Sequence of chain 1.C:
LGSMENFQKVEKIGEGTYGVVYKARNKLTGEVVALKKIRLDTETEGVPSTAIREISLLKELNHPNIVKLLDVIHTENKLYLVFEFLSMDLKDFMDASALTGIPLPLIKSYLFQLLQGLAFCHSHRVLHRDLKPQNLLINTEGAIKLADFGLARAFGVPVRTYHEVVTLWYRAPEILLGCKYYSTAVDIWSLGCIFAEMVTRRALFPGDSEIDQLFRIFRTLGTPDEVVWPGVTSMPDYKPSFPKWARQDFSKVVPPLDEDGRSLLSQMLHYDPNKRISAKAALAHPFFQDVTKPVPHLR

Binding-site contacts:
Ligand atom C18 contacts residue LEU137 of chain 1.C at 3.7 Å (hydrophobic).
Ligand atom C8 contacts residue GLU84 of chain 1.C at 3.7 Å.
Ligand atom C20 contacts residue MET88 of chain 1.C at 3.7 Å (hydrophobic).
Ligand atom C6 contacts residue LEU137 of chain 1.C at 3.6 Å (hydrophobic).
Ligand atom N1 contacts residue ILE13 of chain 1.C at 3.7 Å.
Ligand atom C14 contacts residue ASP148 of chain 1.C at 3.5 Å.
Ligand atom C14 contacts residue ASN135 of chain 1.C at 3.4 Å.
Ligand atom N9 contacts residue ALA34 of chain 1.C at 3.4 Å.
Ligand atom C4 contacts residue LEU137 of chain 1.C at 3.3 Å (hydrophobic).
Ligand atom C8 contacts residue PHE83 of chain 1.C at 3.5 Å (hydrophobic).
Ligand atom O24 contacts residue ASP92 of chain 1.C at 3.0 Å (salt-bridge).
Ligand atom C22 contacts residue ILE13 of chain 1.C at 3.8 Å (hydrophobic).
Ligand atom N1 contacts residue LEU137 of chain 1.C at 3.8 Å.
Ligand atom C15 contacts residue ASN135 of chain 1.C at 3.2 Å.
Ligand atom C21 contacts residue SER87 of chain 1.C at 3.2 Å.
Ligand atom N3 contacts residue LEU137 of chain 1.C at 3.5 Å.
Ligand atom C17 contacts residue ILE13 of chain 1.C at 3.6 Å (hydrophobic).
Ligand atom N9 contacts residue GLU84 of chain 1.C at 2.8 Å (salt-bridge).
Ligand atom C15 contacts residue GLN134 of chain 1.C at 3.3 Å.
Ligand atom C8 contacts residue VAL67 of chain 1.C at 3.3 Å (hydrophobic).
Ligand atom C4 contacts residue ALA34 of chain 1.C at 3.5 Å (hydrophobic).
Ligand atom C10 contacts residue ILE13 of chain 1.C at 3.8 Å (hydrophobic).
Ligand atom C18 contacts residue ILE13 of chain 1.C at 3.7 Å (hydrophobic).
Ligand atom N3 contacts residue LEU86 of chain 1.C at 3.4 Å (h-bond).
Ligand atom C22 contacts residue LEU86 of chain 1.C at 3.5 Å (hydrophobic).
Ligand atom N2 contacts residue LEU86 of chain 1.C at 2.8 Å (h-bond).
Ligand atom S23 contacts residue ASP89 of chain 1.C at 3.7 Å.
Ligand atom C2 contacts residue LEU137 of chain 1.C at 3.7 Å (hydrophobic).
Ligand atom O24 contacts residue ASP89 of chain 1.C at 3.0 Å (salt-bridge).
Ligand atom C5 contacts residue LEU137 of chain 1.C at 3.4 Å (hydrophobic).
Ligand atom N26 contacts residue ASP89 of chain 1.C at 3.5 Å (salt-bridge).
Ligand atom O24 contacts residue MET88 of chain 1.C at 3.5 Å.
Ligand atom C19 contacts residue ASP89 of chain 1.C at 3.5 Å.
Ligand atom C2 contacts residue LEU86 of chain 1.C at 3.7 Å (hydrophobic).
Ligand atom C19 contacts residue MET88 of chain 1.C at 3.8 Å (hydrophobic).
Ligand atom N26 contacts residue ASP92 of chain 1.C at 3.6 Å (salt-bridge).
Ligand atom N9 contacts residue VAL67 of chain 1.C at 3.8 Å.
Ligand atom C17 contacts residue LEU86 of chain 1.C at 3.4 Å (hydrophobic).
Ligand atom C22 contacts residue SER87 of chain 1.C at 3.3 Å.
Ligand atom N2 contacts residue PHE85 of chain 1.C at 3.6 Å.

This protein binds this small molecule.
Small molecule (SMILES): NS(=O)(=O)c1ccc(Nc2nc(OCC3CCCCC3)c3nc[nH]c3n2)cc1